Binding-site contacts:
Ligand atom C10 contacts residue LEU228 of chain 1.C at 3.7 Å (hydrophobic).
Ligand atom C23 contacts residue PHE115 of chain 1.C at 3.3 Å (hydrophobic).
Ligand atom C13 contacts residue ALA129 of chain 1.C at 3.5 Å (hydrophobic).
Ligand atom C13 contacts residue LEU131 of chain 1.C at 3.6 Å (hydrophobic).
Ligand atom C13 contacts residue PHE54 of chain 1.C at 3.7 Å (hydrophobic).
Ligand atom C4 contacts residue HIS221 of chain 1.C at 3.5 Å.
Ligand atom C14 contacts residue THR102 of chain 1.C at 3.4 Å.
Ligand atom O1 contacts residue PHE115 of chain 1.C at 3.6 Å.
Ligand atom C17 contacts residue SER64 of chain 1.C at 3.9 Å.
Ligand atom N1 contacts residue HIS221 of chain 1.C at 3.6 Å (h-bond).
Ligand atom C9 contacts residue PHE57 of chain 1.C at 3.6 Å (hydrophobic).
Ligand atom O2 contacts residue PHE115 of chain 1.C at 3.1 Å.
Ligand atom C23 contacts residue PHE57 of chain 1.C at 3.4 Å (hydrophobic).
Ligand atom C12 contacts residue PHE57 of chain 1.C at 3.5 Å (hydrophobic).
Ligand atom C19 contacts residue PHE115 of chain 1.C at 3.7 Å (hydrophobic).
Ligand atom C16 contacts residue ALA61 of chain 1.C at 3.9 Å (hydrophobic).
Ligand atom C15 contacts residue ALA61 of chain 1.C at 3.8 Å (hydrophobic).
Ligand atom C7 contacts residue HIS221 of chain 1.C at 3.5 Å.
Ligand atom O5 contacts residue THR58 of chain 1.C at 3.8 Å.
Ligand atom O1 contacts residue PHE126 of chain 1.C at 3.8 Å.
Ligand atom C21 contacts residue PHE115 of chain 1.C at 3.9 Å (hydrophobic).
Ligand atom C14 contacts residue PHE115 of chain 1.C at 3.5 Å (hydrophobic).
Ligand atom F9 contacts residue LEU99 of chain 1.C at 3.3 Å.
Ligand atom F9 contacts residue THR102 of chain 1.C at 3.9 Å.
Ligand atom F7 contacts residue PHE115 of chain 1.C at 3.9 Å.
Ligand atom C15 contacts residue PHE57 of chain 1.C at 3.9 Å (hydrophobic).
Ligand atom C21 contacts residue LEU60 of chain 1.C at 3.5 Å (hydrophobic).
Ligand atom C17 contacts residue PHE115 of chain 1.C at 3.4 Å (hydrophobic).
Ligand atom C11 contacts residue LEU131 of chain 1.C at 3.9 Å (hydrophobic).
Ligand atom C23 contacts residue LEU60 of chain 1.C at 3.7 Å (hydrophobic).
Ligand atom C16 contacts residue PHE115 of chain 1.C at 3.5 Å (hydrophobic).
Ligand atom C9 contacts residue THR58 of chain 1.C at 3.9 Å.
Ligand atom F7 contacts residue THR102 of chain 1.C at 2.7 Å.
Ligand atom N2 contacts residue PHE115 of chain 1.C at 3.6 Å.
Ligand atom F8 contacts residue ILE139 of chain 1.C at 3.7 Å.
Ligand atom C14 contacts residue MET98 of chain 1.C at 3.8 Å (hydrophobic).
Ligand atom O4 contacts residue LEU228 of chain 1.C at 4.0 Å.
Ligand atom C17 contacts residue MET98 of chain 1.C at 3.8 Å (hydrophobic).
Ligand atom F8 contacts residue PHE135 of chain 1.C at 3.8 Å.
Ligand atom C20 contacts residue THR102 of chain 1.C at 3.8 Å.

Sequence of chain 1.C:
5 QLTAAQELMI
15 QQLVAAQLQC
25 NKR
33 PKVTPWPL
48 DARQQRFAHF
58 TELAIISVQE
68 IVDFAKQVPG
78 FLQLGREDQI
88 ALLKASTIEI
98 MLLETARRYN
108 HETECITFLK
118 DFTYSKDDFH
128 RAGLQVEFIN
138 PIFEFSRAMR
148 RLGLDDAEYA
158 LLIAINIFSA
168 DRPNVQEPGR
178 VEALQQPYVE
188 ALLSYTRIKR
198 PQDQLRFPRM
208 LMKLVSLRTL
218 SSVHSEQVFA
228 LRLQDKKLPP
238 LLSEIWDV

A small-molecule ligand and the protein it binds are described below.
Small molecule (SMILES): COCCn1cccc1[C@@](O)(c1ccc(N(C)S(=O)(=O)c2ccccc2)cc1)C(F)(F)F